Binding-site contacts:
Ligand atom C1 contacts residue ASN313 of chain 1.A at 4.1 Å.
Ligand atom O6 contacts residue ASN315 of chain 1.A at 4.1 Å.
Ligand atom C2 contacts residue ASN315 of chain 1.A at 2.5 Å.
Ligand atom C2 contacts residue THR317 of chain 1.A at 4.3 Å.
Ligand atom O5 contacts residue ASN313 of chain 1.A at 3.4 Å (h-bond).
Ligand atom C7 contacts residue THR317 of chain 1.A at 4.5 Å.
Ligand atom C3 contacts residue ASN315 of chain 1.A at 3.8 Å.
Ligand atom N2 contacts residue ASN315 of chain 1.A at 3.1 Å (h-bond).
Ligand atom C6 contacts residue ASN315 of chain 1.A at 4.3 Å.
Ligand atom C5 contacts residue THR317 of chain 1.A at 4.2 Å.
Ligand atom O5 contacts residue ASN315 of chain 1.A at 2.3 Å (h-bond).
Ligand atom C4 contacts residue ASN315 of chain 1.A at 4.1 Å.
Ligand atom C8 contacts residue THR317 of chain 1.A at 4.4 Å.
Ligand atom C5 contacts residue ASN315 of chain 1.A at 3.6 Å.
Ligand atom C3 contacts residue THR317 of chain 1.A at 4.4 Å.
Ligand atom C6 contacts residue ASN313 of chain 1.A at 4.3 Å.
Ligand atom O5 contacts residue THR317 of chain 1.A at 3.8 Å.
Ligand atom C1 contacts residue ASN315 of chain 1.A at 1.5 Å.
Ligand atom C1 contacts residue THR317 of chain 1.A at 3.7 Å.
Ligand atom C7 contacts residue ASN315 of chain 1.A at 3.5 Å.
Ligand atom C5 contacts residue ASN313 of chain 1.A at 3.8 Å.
Ligand atom O7 contacts residue ASN315 of chain 1.A at 3.5 Å (h-bond).
Ligand atom N2 contacts residue THR317 of chain 1.A at 3.6 Å.

Sequence of chain 1.A:
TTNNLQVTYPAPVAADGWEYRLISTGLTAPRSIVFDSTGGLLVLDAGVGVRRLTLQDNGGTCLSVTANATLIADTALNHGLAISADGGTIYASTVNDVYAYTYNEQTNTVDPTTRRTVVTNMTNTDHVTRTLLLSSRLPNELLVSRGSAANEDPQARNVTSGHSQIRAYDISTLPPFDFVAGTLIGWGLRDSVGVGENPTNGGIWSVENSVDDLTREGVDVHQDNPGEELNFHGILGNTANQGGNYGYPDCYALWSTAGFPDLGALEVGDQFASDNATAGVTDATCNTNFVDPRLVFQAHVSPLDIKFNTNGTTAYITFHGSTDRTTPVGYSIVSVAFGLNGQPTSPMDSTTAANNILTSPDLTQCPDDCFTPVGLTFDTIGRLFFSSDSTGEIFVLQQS

A small-molecule ligand and the protein it binds are described below.
Small molecule (SMILES): CC(=O)N[C@@H]1[C@@H](O)[C@H](O)[C@@H](CO)O[C@H]1O